Sequence of chain 2.D:
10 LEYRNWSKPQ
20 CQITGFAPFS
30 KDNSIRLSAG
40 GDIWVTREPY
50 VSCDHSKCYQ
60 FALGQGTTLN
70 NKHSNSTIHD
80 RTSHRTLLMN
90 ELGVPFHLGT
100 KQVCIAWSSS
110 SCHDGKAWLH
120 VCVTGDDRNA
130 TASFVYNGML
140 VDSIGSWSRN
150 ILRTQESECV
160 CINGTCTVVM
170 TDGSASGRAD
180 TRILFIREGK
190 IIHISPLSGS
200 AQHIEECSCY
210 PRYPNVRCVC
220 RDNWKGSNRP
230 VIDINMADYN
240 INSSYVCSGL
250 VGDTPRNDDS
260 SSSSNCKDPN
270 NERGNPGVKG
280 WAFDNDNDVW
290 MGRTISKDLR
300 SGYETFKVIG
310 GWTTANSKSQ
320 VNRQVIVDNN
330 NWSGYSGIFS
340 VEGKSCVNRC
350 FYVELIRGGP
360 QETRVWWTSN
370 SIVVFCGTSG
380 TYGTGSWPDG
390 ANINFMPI

A small-molecule ligand and the protein it binds are described below.
Small molecule (SMILES): CC(=O)N[C@@H]1[C@@H](O)[C@H](O)[C@@H](CO)O[C@H]1O

Binding-site contacts:
Ligand atom C4 contacts residue ASN162 of chain 2.D at 4.2 Å.
Ligand atom O7 contacts residue ASN162 of chain 2.D at 3.7 Å.
Ligand atom C2 contacts residue ASN162 of chain 2.D at 2.5 Å.
Ligand atom C8 contacts residue TYR212 of chain 2.D at 3.6 Å (hydrophobic).
Ligand atom C1 contacts residue ASN162 of chain 2.D at 1.4 Å.
Ligand atom N2 contacts residue ASN162 of chain 2.D at 2.9 Å (h-bond).
Ligand atom C5 contacts residue ASN162 of chain 2.D at 3.6 Å.
Ligand atom C7 contacts residue ASN162 of chain 2.D at 3.5 Å.
Ligand atom O5 contacts residue ASN162 of chain 2.D at 2.4 Å (h-bond).
Ligand atom C3 contacts residue ASN162 of chain 2.D at 3.8 Å.